Sequence of chain 1.B:
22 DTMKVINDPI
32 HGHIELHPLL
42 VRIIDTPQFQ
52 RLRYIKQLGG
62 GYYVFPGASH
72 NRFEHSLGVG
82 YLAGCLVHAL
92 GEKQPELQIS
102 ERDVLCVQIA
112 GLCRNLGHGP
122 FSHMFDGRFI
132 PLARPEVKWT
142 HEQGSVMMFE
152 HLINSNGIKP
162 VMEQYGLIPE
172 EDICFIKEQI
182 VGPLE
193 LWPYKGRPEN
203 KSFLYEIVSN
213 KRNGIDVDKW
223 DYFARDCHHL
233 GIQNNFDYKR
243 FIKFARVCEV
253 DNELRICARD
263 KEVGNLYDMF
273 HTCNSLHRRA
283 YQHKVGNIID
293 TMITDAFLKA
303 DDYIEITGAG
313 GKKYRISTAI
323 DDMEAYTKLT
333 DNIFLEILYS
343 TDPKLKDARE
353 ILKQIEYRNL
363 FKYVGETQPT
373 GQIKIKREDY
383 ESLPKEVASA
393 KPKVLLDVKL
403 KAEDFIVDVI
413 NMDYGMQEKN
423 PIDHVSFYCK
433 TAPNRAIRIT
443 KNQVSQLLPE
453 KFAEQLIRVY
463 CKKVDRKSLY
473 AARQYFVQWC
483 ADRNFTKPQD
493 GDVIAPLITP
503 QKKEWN

Sequence of chain 1.D:
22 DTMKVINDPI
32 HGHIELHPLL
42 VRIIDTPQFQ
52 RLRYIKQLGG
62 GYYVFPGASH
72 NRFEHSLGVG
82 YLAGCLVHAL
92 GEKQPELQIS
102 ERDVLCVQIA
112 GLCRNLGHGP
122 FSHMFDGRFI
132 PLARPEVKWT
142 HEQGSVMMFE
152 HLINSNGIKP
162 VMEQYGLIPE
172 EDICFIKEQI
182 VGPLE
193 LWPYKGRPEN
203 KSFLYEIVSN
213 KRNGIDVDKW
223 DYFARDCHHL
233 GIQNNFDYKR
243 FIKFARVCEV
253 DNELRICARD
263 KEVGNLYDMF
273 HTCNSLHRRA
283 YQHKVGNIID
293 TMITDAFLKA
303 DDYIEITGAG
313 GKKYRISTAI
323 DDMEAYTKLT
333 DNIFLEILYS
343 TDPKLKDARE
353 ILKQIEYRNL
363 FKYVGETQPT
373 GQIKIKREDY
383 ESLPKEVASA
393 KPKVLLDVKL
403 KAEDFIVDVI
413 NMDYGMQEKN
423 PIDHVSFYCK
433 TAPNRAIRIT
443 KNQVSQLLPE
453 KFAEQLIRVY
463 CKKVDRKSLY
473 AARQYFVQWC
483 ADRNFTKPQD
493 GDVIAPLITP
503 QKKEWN

Binding-site contacts:
Ligand atom C2 contacts residue ARG360 of chain 1.D at 3.4 Å.
Ligand atom O1G contacts residue LYS364 of chain 1.D at 3.2 Å (salt-bridge).
Ligand atom O4' contacts residue ARG360 of chain 1.D at 3.0 Å (salt-bridge).
Ligand atom C8 contacts residue VAL65 of chain 1.D at 3.3 Å (hydrophobic).
Ligand atom PA contacts residue MG1 of chain 1.G at 3.4 Å.
Ligand atom O3G contacts residue LYS432 of chain 1.B at 3.5 Å (salt-bridge).
Ligand atom O3B contacts residue MG1 of chain 1.G at 3.3 Å.
Ligand atom C5' contacts residue DGT1 of chain 1.K at 3.4 Å.
Ligand atom O1A contacts residue ARG360 of chain 1.D at 3.1 Å (salt-bridge).
Ligand atom N2 contacts residue ARG360 of chain 1.D at 3.5 Å (salt-bridge).
Ligand atom PG contacts residue LYS25 of chain 1.A at 3.4 Å.
Ligand atom PB contacts residue MG1 of chain 1.G at 3.1 Å.
Ligand atom C1' contacts residue VAL65 of chain 1.D at 3.5 Å (hydrophobic).
Ligand atom O2B contacts residue DGT1 of chain 1.K at 2.9 Å (h-bond).
Ligand atom N2 contacts residue ASP46 of chain 1.A at 2.8 Å (salt-bridge).
Ligand atom O3B contacts residue LYS364 of chain 1.D at 3.4 Å (salt-bridge).
Ligand atom N1 contacts residue ASP46 of chain 1.A at 2.8 Å (salt-bridge).
Ligand atom C8 contacts residue TYR64 of chain 1.D at 3.3 Å (hydrophobic).
Ligand atom PG contacts residue MG1 of chain 1.G at 3.1 Å.
Ligand atom O2B contacts residue MG1 of chain 1.G at 2.0 Å.
Ligand atom O2A contacts residue MG1 of chain 1.G at 2.1 Å.
Ligand atom O3' contacts residue DGT1 of chain 1.K at 2.8 Å (h-bond).
Ligand atom O2G contacts residue LYS25 of chain 1.A at 2.8 Å (salt-bridge).
Ligand atom O6 contacts residue ARG54 of chain 1.A at 3.1 Å (salt-bridge).
Ligand atom N7 contacts residue TYR64 of chain 1.D at 3.2 Å (h-bond).
Ligand atom O1G contacts residue LYS432 of chain 1.B at 3.4 Å (salt-bridge).
Ligand atom C4 contacts residue ARG360 of chain 1.D at 3.3 Å.
Ligand atom O1B contacts residue VAL287 of chain 1.D at 3.5 Å.
Ligand atom O2A contacts residue LYS25 of chain 1.A at 3.0 Å (salt-bridge).
Ligand atom N7 contacts residue ARG54 of chain 1.A at 3.3 Å (salt-bridge).
Ligand atom O3G contacts residue DGT1 of chain 1.K at 3.0 Å (h-bond).
Ligand atom N3 contacts residue ARG360 of chain 1.D at 3.4 Å (salt-bridge).
Ligand atom C2' contacts residue VAL26 of chain 1.A at 3.3 Å (hydrophobic).
Ligand atom O3G contacts residue MG1 of chain 1.G at 1.9 Å.
Ligand atom O2A contacts residue DGT1 of chain 1.K at 2.8 Å (h-bond).
Ligand atom O6 contacts residue PHE74 of chain 1.A at 3.4 Å.
Ligand atom O5' contacts residue ARG360 of chain 1.D at 2.9 Å (salt-bridge).
Ligand atom O3' contacts residue VAL26 of chain 1.A at 3.5 Å (h-bond).
Ligand atom O3G contacts residue LYS25 of chain 1.A at 3.0 Å (salt-bridge).
Ligand atom O6 contacts residue GLN51 of chain 1.A at 3.0 Å (h-bond).

A protein and the small-molecule ligand that binds it are described below.
Small molecule (SMILES): Nc1nc2c(ncn2[C@H]2C[C@H](O)[C@@H](CO[P](=O)(O)O[P](=O)(O)OP(=O)(O)O)O2)c(=O)[nH]1

Sequence of chain 1.A:
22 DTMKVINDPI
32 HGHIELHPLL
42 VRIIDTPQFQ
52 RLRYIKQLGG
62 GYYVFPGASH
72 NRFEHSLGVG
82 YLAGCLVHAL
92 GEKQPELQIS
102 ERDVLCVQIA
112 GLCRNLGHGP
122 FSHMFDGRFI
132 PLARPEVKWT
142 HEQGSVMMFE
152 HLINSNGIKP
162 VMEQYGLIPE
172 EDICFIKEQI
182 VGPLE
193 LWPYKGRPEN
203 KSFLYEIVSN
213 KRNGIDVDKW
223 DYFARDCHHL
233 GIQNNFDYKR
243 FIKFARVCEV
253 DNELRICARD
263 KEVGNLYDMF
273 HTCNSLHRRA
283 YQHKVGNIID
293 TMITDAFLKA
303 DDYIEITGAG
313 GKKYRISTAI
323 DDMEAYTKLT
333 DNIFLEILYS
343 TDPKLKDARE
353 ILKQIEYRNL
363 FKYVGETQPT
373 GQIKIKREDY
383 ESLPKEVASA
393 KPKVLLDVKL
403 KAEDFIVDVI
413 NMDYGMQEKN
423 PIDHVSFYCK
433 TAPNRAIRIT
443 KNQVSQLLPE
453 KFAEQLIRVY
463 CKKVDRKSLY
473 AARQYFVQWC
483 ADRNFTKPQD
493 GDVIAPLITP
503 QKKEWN